Binding-site contacts:
Ligand atom O6 contacts residue GLY348 of chain 1.F at 3.9 Å.
Ligand atom O7 contacts residue ASN346 of chain 1.F at 4.0 Å.
Ligand atom C3 contacts residue SER415 of chain 1.F at 3.6 Å.
Ligand atom O7 contacts residue PRO182 of chain 1.F at 4.0 Å.
Ligand atom C7 contacts residue SER415 of chain 1.F at 4.0 Å.
Ligand atom C1 contacts residue VAL414 of chain 1.F at 4.2 Å (hydrophobic).
Ligand atom O5 contacts residue ASN232 of chain 1.F at 2.3 Å (h-bond).
Ligand atom C4 contacts residue VAL414 of chain 1.F at 3.9 Å (hydrophobic).
Ligand atom C8 contacts residue SER415 of chain 1.F at 4.2 Å.
Ligand atom C7 contacts residue ASN232 of chain 1.F at 3.6 Å.
Ligand atom O6 contacts residue NAG1 of chain 1.VA at 3.9 Å.
Ligand atom C1 contacts residue SER415 of chain 1.F at 3.5 Å.
Ligand atom O3 contacts residue GLU181 of chain 1.F at 3.9 Å.
Ligand atom C3 contacts residue ASN232 of chain 1.F at 3.8 Å.
Ligand atom N2 contacts residue SER415 of chain 1.F at 2.9 Å (h-bond).
Ligand atom C8 contacts residue LEU231 of chain 1.F at 4.1 Å (hydrophobic).
Ligand atom C5 contacts residue VAL414 of chain 1.F at 3.5 Å (hydrophobic).
Ligand atom C6 contacts residue GLY348 of chain 1.F at 4.0 Å.
Ligand atom C5 contacts residue ASN232 of chain 1.F at 3.6 Å.
Ligand atom C8 contacts residue ASN346 of chain 1.F at 3.3 Å.
Ligand atom O5 contacts residue CYS413 of chain 1.F at 4.2 Å.
Ligand atom C8 contacts residue VAL224 of chain 1.F at 4.3 Å (hydrophobic).
Ligand atom C7 contacts residue ASN346 of chain 1.F at 4.0 Å.
Ligand atom O7 contacts residue VAL414 of chain 1.F at 4.2 Å.
Ligand atom C5 contacts residue GLU181 of chain 1.F at 4.1 Å.
Ligand atom O3 contacts residue CYS413 of chain 1.F at 3.8 Å.
Ligand atom O7 contacts residue GLU181 of chain 1.F at 4.2 Å.
Ligand atom O7 contacts residue ASN232 of chain 1.F at 3.9 Å.
Ligand atom O5 contacts residue VAL414 of chain 1.F at 4.2 Å.
Ligand atom C6 contacts residue NAG1 of chain 1.VA at 3.8 Å.
Ligand atom O4 contacts residue VAL414 of chain 1.F at 3.8 Å.
Ligand atom C3 contacts residue VAL414 of chain 1.F at 3.8 Å (hydrophobic).
Ligand atom O6 contacts residue ARG412 of chain 1.F at 4.2 Å.
Ligand atom N2 contacts residue ASN232 of chain 1.F at 2.9 Å (h-bond).
Ligand atom C4 contacts residue ASN232 of chain 1.F at 4.2 Å.
Ligand atom C2 contacts residue ASN232 of chain 1.F at 2.5 Å.
Ligand atom C1 contacts residue ASN232 of chain 1.F at 1.4 Å.
Ligand atom C5 contacts residue NAG1 of chain 1.VA at 4.0 Å.
Ligand atom C2 contacts residue SER415 of chain 1.F at 3.5 Å.
Ligand atom O6 contacts residue CYS413 of chain 1.F at 3.5 Å.

Sequence of chain 1.F:
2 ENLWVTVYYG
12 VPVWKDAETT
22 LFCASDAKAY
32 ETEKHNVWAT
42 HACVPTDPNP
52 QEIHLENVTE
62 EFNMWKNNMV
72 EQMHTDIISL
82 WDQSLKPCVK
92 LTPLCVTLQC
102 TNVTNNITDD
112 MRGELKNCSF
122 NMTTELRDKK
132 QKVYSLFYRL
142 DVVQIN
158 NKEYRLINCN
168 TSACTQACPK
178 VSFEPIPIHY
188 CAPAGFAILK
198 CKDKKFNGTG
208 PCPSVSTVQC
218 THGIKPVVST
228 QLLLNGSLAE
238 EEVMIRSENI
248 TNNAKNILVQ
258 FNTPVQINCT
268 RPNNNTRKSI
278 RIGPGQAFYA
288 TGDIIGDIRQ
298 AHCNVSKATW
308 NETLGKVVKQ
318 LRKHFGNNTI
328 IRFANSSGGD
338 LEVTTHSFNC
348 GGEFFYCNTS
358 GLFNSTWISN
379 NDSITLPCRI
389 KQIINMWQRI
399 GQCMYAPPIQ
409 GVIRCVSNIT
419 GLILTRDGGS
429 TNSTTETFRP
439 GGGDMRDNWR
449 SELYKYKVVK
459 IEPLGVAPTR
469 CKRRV

A small-molecule ligand and the protein it binds are described below.
Small molecule (SMILES): CC(=O)N[C@H]1[C@H](O[C@H]2[C@H](O)[C@@H](NC(C)=O)CO[C@@H]2CO)O[C@H](CO)[C@@H](O[C@@H]2O[C@H](CO)[C@@H](O)[C@H](O[C@H]3O[C@H](CO)[C@@H](O)[C@H](O)[C@@H]3O)[C@@H]2O)[C@@H]1O